Sequence of chain 1.A:
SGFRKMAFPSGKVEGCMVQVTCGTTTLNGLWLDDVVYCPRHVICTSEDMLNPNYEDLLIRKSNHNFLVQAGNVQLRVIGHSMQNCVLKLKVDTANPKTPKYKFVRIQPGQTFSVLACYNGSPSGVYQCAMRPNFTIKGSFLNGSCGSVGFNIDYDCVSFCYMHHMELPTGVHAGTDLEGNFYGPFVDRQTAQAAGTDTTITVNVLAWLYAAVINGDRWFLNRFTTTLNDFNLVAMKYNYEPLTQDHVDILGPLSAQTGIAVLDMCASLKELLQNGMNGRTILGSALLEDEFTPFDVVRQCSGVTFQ

Sequence of chain 1.B:
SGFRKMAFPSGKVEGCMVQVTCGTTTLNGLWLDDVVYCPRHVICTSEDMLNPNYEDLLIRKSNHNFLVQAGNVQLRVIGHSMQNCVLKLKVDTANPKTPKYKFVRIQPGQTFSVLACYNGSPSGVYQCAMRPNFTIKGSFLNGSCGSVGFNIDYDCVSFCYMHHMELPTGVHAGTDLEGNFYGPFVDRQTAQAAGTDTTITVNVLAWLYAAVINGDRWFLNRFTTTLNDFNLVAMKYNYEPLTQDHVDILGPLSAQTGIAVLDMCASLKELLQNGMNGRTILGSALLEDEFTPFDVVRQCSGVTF

This small molecule binds to this protein.
Small molecule (SMILES): CN(C)c1ccc(N(Cc2cccc(Cl)c2)C(=O)Cc2cncc3ccccc23)nc1

Binding-site contacts:
Ligand atom C20 contacts residue ASN142 of chain 1.B at 3.6 Å.
Ligand atom C19 contacts residue GLU166 of chain 1.B at 3.7 Å.
Ligand atom C18 contacts residue PHE140 of chain 1.B at 3.5 Å (hydrophobic).
Ligand atom C7 contacts residue GLN189 of chain 1.B at 3.8 Å.
Ligand atom C19 contacts residue LEU141 of chain 1.B at 3.8 Å (hydrophobic).
Ligand atom C18 contacts residue LEU141 of chain 1.B at 3.7 Å (hydrophobic).
Ligand atom C19 contacts residue ASN142 of chain 1.B at 3.8 Å.
Ligand atom C18 contacts residue GLU166 of chain 1.B at 3.6 Å.
Ligand atom CL contacts residue HIS41 of chain 1.B at 3.4 Å.
Ligand atom C13 contacts residue MET49 of chain 1.B at 3.6 Å (hydrophobic).
Ligand atom CL contacts residue MET49 of chain 1.B at 3.8 Å.
Ligand atom C11 contacts residue VAL186 of chain 1.B at 3.8 Å (hydrophobic).
Ligand atom O contacts residue MET165 of chain 1.B at 3.3 Å.
Ligand atom N3 contacts residue SER144 of chain 1.B at 3.6 Å.
Ligand atom N3 contacts residue GLU166 of chain 1.B at 3.9 Å.
Ligand atom C12 contacts residue MET49 of chain 1.B at 3.5 Å (hydrophobic).
Ligand atom N3 contacts residue HIS163 of chain 1.B at 2.8 Å (h-bond).
Ligand atom C17 contacts residue CYS145 of chain 1.B at 3.8 Å (hydrophobic).
Ligand atom CL contacts residue MET165 of chain 1.B at 3.7 Å.
Ligand atom C17 contacts residue HIS163 of chain 1.B at 3.3 Å.
Ligand atom C6 contacts residue HIS41 of chain 1.B at 3.6 Å.
Ligand atom C17 contacts residue MET165 of chain 1.B at 3.8 Å (hydrophobic).
Ligand atom C11 contacts residue MET165 of chain 1.B at 3.5 Å (hydrophobic).
Ligand atom C20 contacts residue GLU166 of chain 1.B at 3.5 Å.
Ligand atom C23 contacts residue ASN142 of chain 1.B at 3.8 Å.
Ligand atom C17 contacts residue GLU166 of chain 1.B at 3.7 Å.
Ligand atom CL contacts residue ASP187 of chain 1.B at 3.5 Å.
Ligand atom C20 contacts residue LEU141 of chain 1.B at 3.8 Å (hydrophobic).
Ligand atom C contacts residue HIS41 of chain 1.B at 3.4 Å.
Ligand atom C11 contacts residue ARG188 of chain 1.B at 3.5 Å.
Ligand atom C15 contacts residue CYS145 of chain 1.B at 3.6 Å (hydrophobic).
Ligand atom C contacts residue CYS44 of chain 1.B at 3.7 Å (hydrophobic).
Ligand atom C1 contacts residue THR25 of chain 1.B at 3.8 Å.
Ligand atom C12 contacts residue MET165 of chain 1.B at 3.5 Å (hydrophobic).
Ligand atom C13 contacts residue MET165 of chain 1.B at 3.5 Å (hydrophobic).
Ligand atom CL contacts residue HIS164 of chain 1.B at 3.8 Å.
Ligand atom O contacts residue GLU166 of chain 1.B at 2.9 Å (salt-bridge).
Ligand atom C15 contacts residue HIS164 of chain 1.B at 3.9 Å.
Ligand atom C9 contacts residue GLN189 of chain 1.B at 3.5 Å.
Ligand atom C10 contacts residue ARG188 of chain 1.B at 3.2 Å.